The small molecule below binds the protein below.
Small molecule (SMILES): Cc1ccc(C(=O)O)c(C(=O)O)n1

Sequence of chain 1.B:
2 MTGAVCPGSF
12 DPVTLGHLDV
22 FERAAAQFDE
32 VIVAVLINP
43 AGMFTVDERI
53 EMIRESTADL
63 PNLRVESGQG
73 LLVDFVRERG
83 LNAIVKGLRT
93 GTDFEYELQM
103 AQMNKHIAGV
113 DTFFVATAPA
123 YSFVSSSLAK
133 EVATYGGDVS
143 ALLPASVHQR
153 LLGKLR

Binding-site contacts:
Ligand atom C contacts residue HIS18 of chain 1.B at 3.5 Å.
Ligand atom C1 contacts residue ARG91 of chain 1.B at 3.9 Å.
Ligand atom O1 contacts residue HIS18 of chain 1.B at 3.2 Å (h-bond).
Ligand atom O1 contacts residue SER127 of chain 1.B at 3.7 Å.
Ligand atom N contacts residue HIS18 of chain 1.B at 3.3 Å (h-bond).
Ligand atom C7 contacts residue ARG91 of chain 1.B at 3.7 Å.
Ligand atom C6 contacts residue ARG91 of chain 1.B at 3.1 Å.
Ligand atom O1 contacts residue SER128 of chain 1.B at 3.2 Å (h-bond).
Ligand atom C contacts residue GLY17 of chain 1.B at 3.4 Å.
Ligand atom O1 contacts residue ARG91 of chain 1.B at 4.2 Å.
Ligand atom C7 contacts residue THR94 of chain 1.B at 4.3 Å.
Ligand atom C1 contacts residue HIS18 of chain 1.B at 3.7 Å.
Ligand atom C3 contacts residue ARG91 of chain 1.B at 3.9 Å.
Ligand atom C2 contacts residue ARG91 of chain 1.B at 3.8 Å.
Ligand atom C3 contacts residue GLY89 of chain 1.B at 3.3 Å.
Ligand atom C5 contacts residue ARG91 of chain 1.B at 3.1 Å.
Ligand atom O contacts residue SER128 of chain 1.B at 4.4 Å.
Ligand atom C2 contacts residue LEU90 of chain 1.B at 4.2 Å (hydrophobic).
Ligand atom C2 contacts residue GLY89 of chain 1.B at 3.4 Å.
Ligand atom C6 contacts residue HIS18 of chain 1.B at 3.8 Å.
Ligand atom O2 contacts residue ARG91 of chain 1.B at 4.1 Å.
Ligand atom C4 contacts residue THR94 of chain 1.B at 4.4 Å.
Ligand atom O3 contacts residue ARG91 of chain 1.B at 3.4 Å (salt-bridge).
Ligand atom O contacts residue ARG91 of chain 1.B at 2.5 Å (salt-bridge).
Ligand atom C5 contacts residue HIS18 of chain 1.B at 3.6 Å.
Ligand atom O contacts residue SER127 of chain 1.B at 3.3 Å.
Ligand atom C6 contacts residue SER127 of chain 1.B at 3.7 Å.
Ligand atom C4 contacts residue ARG91 of chain 1.B at 3.4 Å.
Ligand atom N contacts residue ARG91 of chain 1.B at 3.7 Å.
Ligand atom C6 contacts residue SER128 of chain 1.B at 4.2 Å.
Ligand atom O3 contacts residue THR94 of chain 1.B at 3.4 Å (h-bond).
Ligand atom C3 contacts residue THR94 of chain 1.B at 4.0 Å.